Sequence of chain 1.D:
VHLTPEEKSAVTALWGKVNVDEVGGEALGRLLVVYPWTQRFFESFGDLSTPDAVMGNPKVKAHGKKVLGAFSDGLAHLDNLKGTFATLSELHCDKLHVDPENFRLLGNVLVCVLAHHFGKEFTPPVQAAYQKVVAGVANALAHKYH

A protein and the small-molecule ligand that binds it are described below.
Small molecule (SMILES): C=CC1=C(C)C2=N3->[Ni]45<-N6=C(C=c7c(C)c(C=C)c(n74)=C2)C(C)=C(CCC(=O)O)C6=Cc2c(CCC(=O)O)c(C)c(n25)C=C13

Binding-site contacts:
Ligand atom ND contacts residue HIS63 of chain 1.D at 3.4 Å (h-bond).
Ligand atom CHD contacts residue PHE42 of chain 1.D at 3.8 Å (hydrophobic).
Ligand atom C2B contacts residue VAL67 of chain 1.D at 3.8 Å (hydrophobic).
Ligand atom CAC contacts residue VAL98 of chain 1.D at 3.8 Å (hydrophobic).
Ligand atom CHC contacts residue PHE103 of chain 1.D at 3.7 Å (hydrophobic).
Ligand atom C1A contacts residue HIS92 of chain 1.D at 3.8 Å.
Ligand atom CBC contacts residue PHE42 of chain 1.D at 3.7 Å (hydrophobic).
Ligand atom NC contacts residue HIS92 of chain 1.D at 3.2 Å (h-bond).
Ligand atom CMB contacts residue VAL67 of chain 1.D at 3.6 Å (hydrophobic).
Ligand atom C3D contacts residue LEU96 of chain 1.D at 3.6 Å (hydrophobic).
Ligand atom NB contacts residue VAL67 of chain 1.D at 3.6 Å.
Ligand atom NA contacts residue HIS92 of chain 1.D at 3.0 Å (h-bond).
Ligand atom NB contacts residue HIS92 of chain 1.D at 3.1 Å (h-bond).
Ligand atom CBA contacts residue LEU91 of chain 1.D at 3.5 Å (hydrophobic).
Ligand atom C3D contacts residue HIS63 of chain 1.D at 3.8 Å.
Ligand atom C3B contacts residue VAL67 of chain 1.D at 3.5 Å (hydrophobic).
Ligand atom C4D contacts residue HIS92 of chain 1.D at 3.8 Å.
Ligand atom C1D contacts residue HIS92 of chain 1.D at 3.8 Å.
Ligand atom C1A contacts residue HIS63 of chain 1.D at 3.8 Å.
Ligand atom CMB contacts residue ALA70 of chain 1.D at 3.7 Å (hydrophobic).
Ligand atom CHA contacts residue HIS63 of chain 1.D at 3.4 Å.
Ligand atom CBC contacts residue PHE41 of chain 1.D at 3.6 Å (hydrophobic).
Ligand atom CAC contacts residue PHE42 of chain 1.D at 3.8 Å (hydrophobic).
Ligand atom NI contacts residue HIS92 of chain 1.D at 2.1 Å.
Ligand atom C4D contacts residue HIS63 of chain 1.D at 3.3 Å.
Ligand atom CAB contacts residue LEU141 of chain 1.D at 3.5 Å (hydrophobic).
Ligand atom C4D contacts residue LEU96 of chain 1.D at 3.5 Å (hydrophobic).
Ligand atom CMC contacts residue ASN102 of chain 1.D at 3.5 Å.
Ligand atom C4B contacts residue VAL67 of chain 1.D at 3.6 Å (hydrophobic).
Ligand atom C4A contacts residue HIS92 of chain 1.D at 3.6 Å.
Ligand atom CAD contacts residue LEU96 of chain 1.D at 3.8 Å (hydrophobic).
Ligand atom CMB contacts residue PHE71 of chain 1.D at 3.8 Å (hydrophobic).
Ligand atom CAA contacts residue LYS66 of chain 1.D at 3.8 Å.
Ligand atom CHD contacts residue VAL98 of chain 1.D at 3.8 Å (hydrophobic).
Ligand atom C3B contacts residue LEU141 of chain 1.D at 3.7 Å (hydrophobic).
Ligand atom CAC contacts residue PHE41 of chain 1.D at 3.7 Å (hydrophobic).
Ligand atom ND contacts residue HIS92 of chain 1.D at 3.0 Å (h-bond).
Ligand atom CHC contacts residue LEU106 of chain 1.D at 3.8 Å (hydrophobic).
Ligand atom C1D contacts residue HIS63 of chain 1.D at 3.6 Å.
Ligand atom CBD contacts residue HIS63 of chain 1.D at 3.8 Å.